This protein binds this small molecule.
Small molecule (SMILES): N[C@@H](CCC(=O)O)C(=O)O

Binding-site contacts:
Ligand atom O contacts residue GLY141 of chain 1.B at 3.1 Å.
Ligand atom OXT contacts residue SER142 of chain 1.B at 4.1 Å.
Ligand atom N contacts residue PRO89 of chain 1.B at 2.8 Å (h-bond).
Ligand atom OE2 contacts residue GLY141 of chain 1.B at 3.7 Å.
Ligand atom OXT contacts residue TYR61 of chain 1.B at 3.5 Å.
Ligand atom CG contacts residue GLU193 of chain 1.B at 3.6 Å.
Ligand atom CA contacts residue TYR61 of chain 1.B at 4.1 Å (hydrophobic).
Ligand atom OE2 contacts residue SER142 of chain 1.B at 3.4 Å (h-bond).
Ligand atom CA contacts residue PRO89 of chain 1.B at 4.0 Å (hydrophobic).
Ligand atom OE1 contacts residue GLU193 of chain 1.B at 4.0 Å.
Ligand atom O contacts residue ARG96 of chain 1.B at 2.8 Å (salt-bridge).
Ligand atom N contacts residue TYR220 of chain 1.B at 3.7 Å.
Ligand atom C contacts residue SER142 of chain 1.B at 3.5 Å.
Ligand atom N contacts residue THR91 of chain 1.B at 3.0 Å (h-bond).
Ligand atom CD contacts residue THR143 of chain 1.B at 3.2 Å.
Ligand atom C contacts residue ARG96 of chain 1.B at 3.4 Å.
Ligand atom OXT contacts residue ARG96 of chain 1.B at 2.8 Å (salt-bridge).
Ligand atom OE2 contacts residue THR143 of chain 1.B at 3.2 Å (h-bond).
Ligand atom CD contacts residue GLU193 of chain 1.B at 4.1 Å.
Ligand atom CG contacts residue LEU138 of chain 1.B at 3.7 Å (hydrophobic).
Ligand atom CA contacts residue THR91 of chain 1.B at 3.4 Å.
Ligand atom OE1 contacts residue THR143 of chain 1.B at 2.6 Å (h-bond).
Ligand atom CB contacts residue GLU193 of chain 1.B at 4.1 Å.
Ligand atom C contacts residue THR91 of chain 1.B at 3.6 Å.
Ligand atom OXT contacts residue THR91 of chain 1.B at 2.9 Å (h-bond).
Ligand atom N contacts residue TYR61 of chain 1.B at 4.0 Å.
Ligand atom CB contacts residue LEU138 of chain 1.B at 3.9 Å (hydrophobic).
Ligand atom O contacts residue SER142 of chain 1.B at 2.9 Å (h-bond).
Ligand atom N contacts residue SER142 of chain 1.B at 4.2 Å.
Ligand atom N contacts residue GLU193 of chain 1.B at 2.8 Å (salt-bridge).
Ligand atom CA contacts residue SER142 of chain 1.B at 3.4 Å.
Ligand atom OXT contacts residue PRO89 of chain 1.B at 3.7 Å.
Ligand atom CA contacts residue GLU193 of chain 1.B at 3.5 Å.
Ligand atom C contacts residue TYR61 of chain 1.B at 3.7 Å (hydrophobic).
Ligand atom C contacts residue PRO89 of chain 1.B at 4.3 Å (hydrophobic).
Ligand atom OXT contacts residue LEU90 of chain 1.B at 3.4 Å.
Ligand atom OE2 contacts residue LEU138 of chain 1.B at 4.1 Å.
Ligand atom CD contacts residue LEU138 of chain 1.B at 4.0 Å (hydrophobic).
Ligand atom O contacts residue TYR61 of chain 1.B at 3.5 Å.
Ligand atom CB contacts residue TYR61 of chain 1.B at 3.5 Å (hydrophobic).

Sequence of chain 1.B:
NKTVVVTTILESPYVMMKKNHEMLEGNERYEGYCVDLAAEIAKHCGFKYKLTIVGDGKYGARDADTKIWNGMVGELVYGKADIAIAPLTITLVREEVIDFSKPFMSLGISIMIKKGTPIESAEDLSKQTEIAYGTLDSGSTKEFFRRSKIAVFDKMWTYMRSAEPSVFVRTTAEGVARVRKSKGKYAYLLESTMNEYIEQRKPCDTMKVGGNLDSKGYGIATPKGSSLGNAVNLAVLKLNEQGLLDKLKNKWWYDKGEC